Sequence of chain 2.B:
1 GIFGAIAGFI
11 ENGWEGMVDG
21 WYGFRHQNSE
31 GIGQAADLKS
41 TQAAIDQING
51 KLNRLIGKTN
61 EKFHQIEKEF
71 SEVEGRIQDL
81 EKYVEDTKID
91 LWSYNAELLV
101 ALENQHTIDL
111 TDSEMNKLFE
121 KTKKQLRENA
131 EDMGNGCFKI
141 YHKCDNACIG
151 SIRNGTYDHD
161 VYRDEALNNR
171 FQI

Binding-site contacts:
Ligand atom C5 contacts residue THR312 of chain 2.A at 4.2 Å.
Ligand atom O4 contacts residue ASP285 of chain 2.A at 3.8 Å.
Ligand atom C2 contacts residue ASN32 of chain 2.A at 2.5 Å.
Ligand atom O7 contacts residue ASN32 of chain 2.A at 3.6 Å.
Ligand atom C5 contacts residue ASN32 of chain 2.A at 3.6 Å.
Ligand atom O3 contacts residue ASP285 of chain 2.A at 4.1 Å.
Ligand atom C4 contacts residue ASP285 of chain 2.A at 3.8 Å.
Ligand atom C6 contacts residue ILE56 of chain 2.B at 4.0 Å (hydrophobic).
Ligand atom C7 contacts residue ASN32 of chain 2.A at 3.4 Å.
Ligand atom C6 contacts residue THR312 of chain 2.A at 4.0 Å.
Ligand atom C1 contacts residue ASN32 of chain 2.A at 1.4 Å.
Ligand atom C8 contacts residue ASN32 of chain 2.A at 4.5 Å.
Ligand atom N2 contacts residue ASN32 of chain 2.A at 2.9 Å (h-bond).
Ligand atom C6 contacts residue LEU52 of chain 2.B at 3.9 Å (hydrophobic).
Ligand atom C5 contacts residue ASP285 of chain 2.A at 4.5 Å.
Ligand atom O5 contacts residue ASN32 of chain 2.A at 2.3 Å (h-bond).
Ligand atom C8 contacts residue ILE56 of chain 2.B at 4.4 Å (hydrophobic).
Ligand atom O6 contacts residue ASP285 of chain 2.A at 4.4 Å.
Ligand atom O6 contacts residue THR312 of chain 2.A at 4.2 Å.
Ligand atom C6 contacts residue ASP285 of chain 2.A at 3.9 Å.
Ligand atom C1 contacts residue THR312 of chain 2.A at 3.7 Å.
Ligand atom C7 contacts residue THR34 of chain 2.A at 4.3 Å.
Ligand atom C8 contacts residue THR34 of chain 2.A at 3.8 Å.
Ligand atom C4 contacts residue ASN32 of chain 2.A at 4.2 Å.
Ligand atom O7 contacts residue THR34 of chain 2.A at 4.1 Å.
Ligand atom O5 contacts residue THR312 of chain 2.A at 3.0 Å (h-bond).
Ligand atom O6 contacts residue LEU52 of chain 2.B at 3.5 Å.
Ligand atom C3 contacts residue ASN32 of chain 2.A at 3.8 Å.
Ligand atom O4 contacts residue ILE56 of chain 2.B at 3.9 Å.

Sequence of chain 2.A:
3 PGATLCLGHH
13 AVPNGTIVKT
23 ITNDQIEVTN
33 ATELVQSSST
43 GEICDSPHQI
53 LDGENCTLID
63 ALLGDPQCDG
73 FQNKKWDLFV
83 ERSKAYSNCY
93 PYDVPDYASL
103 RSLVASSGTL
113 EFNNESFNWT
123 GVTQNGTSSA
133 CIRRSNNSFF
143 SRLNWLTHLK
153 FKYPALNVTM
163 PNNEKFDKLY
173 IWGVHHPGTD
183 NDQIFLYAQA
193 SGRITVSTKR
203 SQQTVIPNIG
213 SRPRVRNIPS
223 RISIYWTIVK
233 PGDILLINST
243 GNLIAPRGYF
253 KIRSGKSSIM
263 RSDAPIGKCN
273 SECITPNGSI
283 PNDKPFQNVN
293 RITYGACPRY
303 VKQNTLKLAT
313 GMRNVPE

This small molecule binds to this protein.
Small molecule (SMILES): CC(=O)N[C@H]1[C@H](O[C@H]2[C@H](O)[C@@H](NC(C)=O)CO[C@@H]2CO)O[C@H](CO)[C@@H](O[C@@H]2O[C@H](CO[C@H]3O[C@H](CO)[C@@H](O)[C@H](O)[C@@H]3O)[C@@H](O)[C@H](O[C@H]3O[C@H](CO)[C@@H](O)[C@H](O)[C@@H]3O)[C@@H]2O)[C@@H]1O